Binding-site contacts:
Ligand atom N7 contacts residue LEU175 of chain 8.A at 3.9 Å.
Ligand atom O3' contacts residue ARG61 of chain 8.A at 3.9 Å.
Ligand atom O3' contacts residue LYS112 of chain 8.A at 3.7 Å.
Ligand atom OP2 contacts residue LYS165 of chain 8.C at 3.1 Å (salt-bridge).
Ligand atom OP1 contacts residue ARG61 of chain 8.A at 3.9 Å.
Ligand atom N9 contacts residue LEU175 of chain 8.A at 3.7 Å.
Ligand atom C8 contacts residue LEU175 of chain 8.A at 3.8 Å (hydrophobic).
Ligand atom C6 contacts residue LYS115 of chain 8.A at 3.9 Å.
Ligand atom O5' contacts residue TYR244 of chain 8.A at 3.8 Å.
Ligand atom C5 contacts residue LEU175 of chain 8.A at 3.8 Å (hydrophobic).
Ligand atom C6 contacts residue LEU175 of chain 8.A at 3.6 Å (hydrophobic).
Ligand atom C6 contacts residue LYS173 of chain 8.A at 4.0 Å.
Ligand atom C8 contacts residue TYR244 of chain 8.A at 3.2 Å (hydrophobic).
Ligand atom OP1 contacts residue PHE52 of chain 12.C at 3.1 Å (h-bond).
Ligand atom OP1 contacts residue LYS165 of chain 8.C at 2.8 Å (salt-bridge).
Ligand atom N3 contacts residue THR59 of chain 8.A at 3.3 Å (h-bond).
Ligand atom O6 contacts residue LEU175 of chain 8.A at 3.9 Å.
Ligand atom C8 contacts residue LYS115 of chain 8.A at 3.9 Å.
Ligand atom P contacts residue LYS165 of chain 8.C at 4.0 Å.
Ligand atom O6 contacts residue LYS115 of chain 8.A at 3.4 Å (salt-bridge).
Ligand atom O2 contacts residue GLN246 of chain 8.A at 2.7 Å (h-bond).
Ligand atom N7 contacts residue TYR244 of chain 8.A at 4.0 Å.
Ligand atom N1 contacts residue LEU175 of chain 8.A at 4.0 Å.
Ligand atom O6 contacts residue LYS173 of chain 8.A at 3.0 Å (salt-bridge).
Ligand atom OP2 contacts residue ARG61 of chain 8.A at 2.7 Å (salt-bridge).
Ligand atom OP1 contacts residue ALA163 of chain 8.C at 4.0 Å.
Ligand atom OP1 contacts residue LYS164 of chain 8.C at 3.4 Å.
Ligand atom P contacts residue ARG61 of chain 8.A at 3.6 Å.
Ligand atom C4 contacts residue LEU175 of chain 8.A at 3.8 Å (hydrophobic).
Ligand atom C2 contacts residue THR59 of chain 8.A at 3.4 Å.
Ligand atom OP2 contacts residue TYR244 of chain 8.A at 3.0 Å (h-bond).
Ligand atom O4 contacts residue ARG56 of chain 12.C at 3.2 Å (salt-bridge).
Ligand atom O2 contacts residue THR59 of chain 8.A at 3.3 Å (h-bond).
Ligand atom N7 contacts residue LYS115 of chain 8.A at 2.8 Å (salt-bridge).
Ligand atom C5 contacts residue LYS173 of chain 8.A at 3.7 Å.
Ligand atom C2' contacts residue LEU113 of chain 8.A at 4.0 Å (hydrophobic).
Ligand atom C2' contacts residue TYR244 of chain 8.A at 3.7 Å (hydrophobic).
Ligand atom C5 contacts residue LYS115 of chain 8.A at 3.7 Å.
Ligand atom C2 contacts residue GLN246 of chain 8.A at 3.9 Å.
Ligand atom C7 contacts residue PHE52 of chain 12.C at 3.7 Å (hydrophobic).

The small molecule below binds the protein below.
Small molecule (SMILES): Cc1cn([C@H]2C[C@H](O)[C@@H](CO[P](=O)(O)O[C@H]3C[C@H](n4cnc5c(=O)[nH]c(N)nc54)O[C@@H]3CO[P](=O)(O)O[C@H]3C[C@H](n4ccc(N)nc4=O)O[C@@H]3COP(=O)=O)O2)c(=O)[nH]c1=O

Sequence of chain 8.C:
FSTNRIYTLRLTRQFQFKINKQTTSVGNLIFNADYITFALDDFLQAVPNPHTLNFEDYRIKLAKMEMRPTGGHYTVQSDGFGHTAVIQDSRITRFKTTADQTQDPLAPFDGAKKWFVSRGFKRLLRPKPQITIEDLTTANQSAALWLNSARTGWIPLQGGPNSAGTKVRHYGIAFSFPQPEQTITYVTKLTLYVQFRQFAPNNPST

Sequence of chain 12.C:
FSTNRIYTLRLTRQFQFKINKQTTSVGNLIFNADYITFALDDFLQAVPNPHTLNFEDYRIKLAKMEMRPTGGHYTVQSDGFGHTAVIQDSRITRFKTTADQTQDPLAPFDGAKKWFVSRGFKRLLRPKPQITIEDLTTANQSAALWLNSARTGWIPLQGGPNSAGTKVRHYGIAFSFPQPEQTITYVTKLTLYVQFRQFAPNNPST

Sequence of chain 8.A:
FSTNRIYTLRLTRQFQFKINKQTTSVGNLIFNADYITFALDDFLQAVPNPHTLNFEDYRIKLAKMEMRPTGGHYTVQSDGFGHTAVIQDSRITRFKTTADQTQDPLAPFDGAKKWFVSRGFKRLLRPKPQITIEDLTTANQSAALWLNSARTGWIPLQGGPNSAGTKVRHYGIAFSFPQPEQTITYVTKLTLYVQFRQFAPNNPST